Sequence of chain 1.A:
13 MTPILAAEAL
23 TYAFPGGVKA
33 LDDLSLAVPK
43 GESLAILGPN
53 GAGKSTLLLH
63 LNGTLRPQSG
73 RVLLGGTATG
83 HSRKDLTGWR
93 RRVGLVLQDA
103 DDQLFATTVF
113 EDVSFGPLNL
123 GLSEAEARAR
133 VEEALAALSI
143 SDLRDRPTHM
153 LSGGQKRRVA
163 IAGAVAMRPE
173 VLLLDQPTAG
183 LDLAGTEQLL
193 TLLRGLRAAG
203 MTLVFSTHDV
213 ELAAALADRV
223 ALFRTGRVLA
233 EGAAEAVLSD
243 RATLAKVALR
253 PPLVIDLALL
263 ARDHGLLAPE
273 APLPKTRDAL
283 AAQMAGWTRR

A protein and the small-molecule ligand that binds it are described below.
Small molecule (SMILES): Nc1ncnc2c1ncn2[C@@H]1O[C@H](CO[P](=O)(O)O[P](=O)(O)CP(=O)(O)O)[C@@H](O)[C@H]1O

Binding-site contacts:
Ligand atom O3A contacts residue GLY53 of chain 1.A at 3.5 Å.
Ligand atom O1G contacts residue ASN52 of chain 1.A at 3.1 Å (h-bond).
Ligand atom C5' contacts residue GLY53 of chain 1.A at 3.5 Å.
Ligand atom PB contacts residue MG1 of chain 1.C at 3.4 Å.
Ligand atom C3B contacts residue GLY53 of chain 1.A at 2.9 Å.
Ligand atom C3B contacts residue MG1 of chain 1.C at 3.5 Å.
Ligand atom O2G contacts residue SER154 of chain 1.B at 2.7 Å (h-bond).
Ligand atom O3G contacts residue MG1 of chain 1.C at 2.2 Å.
Ligand atom N7 contacts residue LEU153 of chain 1.B at 3.5 Å (h-bond).
Ligand atom O2A contacts residue GLY55 of chain 1.A at 3.2 Å.
Ligand atom O2G contacts residue ASN52 of chain 1.A at 3.0 Å (h-bond).
Ligand atom N3 contacts residue PHE26 of chain 1.A at 3.3 Å.
Ligand atom C2' contacts residue GLN157 of chain 1.B at 3.4 Å.
Ligand atom C2 contacts residue MET152 of chain 1.B at 3.5 Å (hydrophobic).
Ligand atom O2' contacts residue GLN157 of chain 1.B at 2.6 Å (h-bond).
Ligand atom O1A contacts residue SER154 of chain 1.B at 3.3 Å.
Ligand atom O3G contacts residue GLN178 of chain 1.A at 3.3 Å (h-bond).
Ligand atom O4' contacts residue PHE26 of chain 1.A at 3.4 Å.
Ligand atom O1B contacts residue SER57 of chain 1.A at 2.9 Å (h-bond).
Ligand atom C3B contacts residue SER154 of chain 1.B at 3.3 Å.
Ligand atom C2 contacts residue PHE26 of chain 1.A at 3.3 Å (hydrophobic).
Ligand atom O1G contacts residue LYS56 of chain 1.A at 2.8 Å (salt-bridge).
Ligand atom C4 contacts residue PHE26 of chain 1.A at 3.4 Å (hydrophobic).
Ligand atom O1B contacts residue MG1 of chain 1.C at 2.5 Å.
Ligand atom N9 contacts residue PHE26 of chain 1.A at 3.5 Å.
Ligand atom O2' contacts residue ARG148 of chain 1.B at 3.0 Å (salt-bridge).
Ligand atom O2A contacts residue THR58 of chain 1.A at 2.7 Å (h-bond).
Ligand atom O2B contacts residue ALA54 of chain 1.A at 3.2 Å (h-bond).
Ligand atom O1A contacts residue MG1 of chain 1.C at 3.2 Å.
Ligand atom N1 contacts residue MET152 of chain 1.B at 3.5 Å.
Ligand atom N6 contacts residue HIS151 of chain 1.B at 3.3 Å (h-bond).
Ligand atom O2G contacts residue GLY156 of chain 1.B at 2.8 Å (h-bond).
Ligand atom O2B contacts residue GLY55 of chain 1.A at 3.0 Å (h-bond).
Ligand atom O3G contacts residue GLN100 of chain 1.A at 3.2 Å (h-bond).
Ligand atom O2A contacts residue SER57 of chain 1.A at 3.5 Å (h-bond).
Ligand atom PG contacts residue MG1 of chain 1.C at 3.4 Å.
Ligand atom O1G contacts residue HIS210 of chain 1.A at 2.7 Å (h-bond).
Ligand atom O3A contacts residue GLY55 of chain 1.A at 3.3 Å (h-bond).
Ligand atom O1G contacts residue GLN178 of chain 1.A at 3.3 Å (h-bond).
Ligand atom O2B contacts residue LYS56 of chain 1.A at 2.8 Å (salt-bridge).

Sequence of chain 1.B:
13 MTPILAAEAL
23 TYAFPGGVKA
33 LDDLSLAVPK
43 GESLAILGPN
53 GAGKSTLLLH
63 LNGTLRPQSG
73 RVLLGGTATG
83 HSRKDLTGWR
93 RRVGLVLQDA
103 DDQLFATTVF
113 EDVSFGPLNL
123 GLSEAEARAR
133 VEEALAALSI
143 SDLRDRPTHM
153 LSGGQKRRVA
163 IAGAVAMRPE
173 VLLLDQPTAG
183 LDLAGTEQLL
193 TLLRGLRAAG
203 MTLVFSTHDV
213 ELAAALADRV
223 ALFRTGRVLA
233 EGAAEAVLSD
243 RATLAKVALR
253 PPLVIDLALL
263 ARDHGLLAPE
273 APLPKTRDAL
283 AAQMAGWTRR